Binding-site contacts:
Ligand atom N4 contacts residue SER55 of chain 1.A at 3.6 Å.
Ligand atom C7 contacts residue THR58 of chain 1.A at 3.6 Å.
Ligand atom C32 contacts residue PHE46 of chain 1.A at 3.6 Å (hydrophobic).
Ligand atom O2 contacts residue ASN85 of chain 1.A at 2.9 Å (h-bond).
Ligand atom C28 contacts residue TYR50 of chain 1.A at 3.4 Å (hydrophobic).
Ligand atom C18 contacts residue PHE54 of chain 1.A at 3.7 Å (hydrophobic).
Ligand atom C1 contacts residue ARG51 of chain 1.A at 3.2 Å.
Ligand atom C29 contacts residue GLY87 of chain 1.A at 3.7 Å.
Ligand atom N2 contacts residue LEU57 of chain 1.A at 3.6 Å.
Ligand atom O1 contacts residue ALA98 of chain 1.A at 3.5 Å.
Ligand atom C7 contacts residue ASP56 of chain 1.A at 3.1 Å.
Ligand atom O4 contacts residue TYR50 of chain 1.A at 3.5 Å.
Ligand atom C13 contacts residue SER55 of chain 1.A at 3.4 Å.
Ligand atom O2 contacts residue ARG88 of chain 1.A at 2.9 Å (salt-bridge).
Ligand atom C31 contacts residue TYR50 of chain 1.A at 3.5 Å (hydrophobic).
Ligand atom O3 contacts residue TYR50 of chain 1.A at 2.6 Å (h-bond).
Ligand atom C25 contacts residue GLY87 of chain 1.A at 3.7 Å.
Ligand atom C21 contacts residue LEU79 of chain 1.A at 3.7 Å (hydrophobic).
Ligand atom O1 contacts residue ARG51 of chain 1.A at 3.1 Å (salt-bridge).
Ligand atom N5 contacts residue ARG88 of chain 1.A at 3.6 Å.
Ligand atom C33 contacts residue PHE46 of chain 1.A at 3.7 Å (hydrophobic).
Ligand atom C6 contacts residue ARG51 of chain 1.A at 3.5 Å.
Ligand atom N3 contacts residue SER55 of chain 1.A at 2.9 Å (h-bond).
Ligand atom C28 contacts residue GLY87 of chain 1.A at 3.4 Å.
Ligand atom C24 contacts residue PHE46 of chain 1.A at 3.6 Å (hydrophobic).
Ligand atom C18 contacts residue LEU79 of chain 1.A at 3.4 Å (hydrophobic).
Ligand atom C23 contacts residue ALA91 of chain 1.A at 3.5 Å (hydrophobic).
Ligand atom C3 contacts residue ARG51 of chain 1.A at 3.5 Å.
Ligand atom N1 contacts residue ASP56 of chain 1.A at 3.1 Å (salt-bridge).
Ligand atom C15 contacts residue GLU78 of chain 1.A at 3.7 Å.
Ligand atom O1 contacts residue PHE95 of chain 1.A at 3.5 Å.
Ligand atom C25 contacts residue TYR50 of chain 1.A at 3.7 Å (hydrophobic).
Ligand atom C24 contacts residue GLY87 of chain 1.A at 3.4 Å.
Ligand atom C11 contacts residue ALA91 of chain 1.A at 3.4 Å (hydrophobic).
Ligand atom C7 contacts residue ALA98 of chain 1.A at 3.5 Å (hydrophobic).
Ligand atom C33 contacts residue ALA42 of chain 1.A at 3.6 Å (hydrophobic).
Ligand atom C2 contacts residue ARG51 of chain 1.A at 3.5 Å.
Ligand atom C17 contacts residue LEU79 of chain 1.A at 3.5 Å (hydrophobic).
Ligand atom N4 contacts residue PHE54 of chain 1.A at 3.5 Å.
Ligand atom O4 contacts residue GLY87 of chain 1.A at 3.4 Å.

Sequence of chain 1.A:
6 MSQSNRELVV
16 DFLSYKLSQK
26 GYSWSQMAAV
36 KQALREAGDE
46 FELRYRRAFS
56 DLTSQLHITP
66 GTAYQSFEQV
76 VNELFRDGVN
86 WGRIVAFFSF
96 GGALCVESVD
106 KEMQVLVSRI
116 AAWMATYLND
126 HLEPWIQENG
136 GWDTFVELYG

The small molecule below binds the protein below.
Small molecule (SMILES): O=C(NCc1ccccc1)c1csc(N/N=C2\CCCc3ccc(-c4ccc(OCCc5ccccc5)c(C(=O)O)n4)cc32)n1